Sequence of chain 51.D:
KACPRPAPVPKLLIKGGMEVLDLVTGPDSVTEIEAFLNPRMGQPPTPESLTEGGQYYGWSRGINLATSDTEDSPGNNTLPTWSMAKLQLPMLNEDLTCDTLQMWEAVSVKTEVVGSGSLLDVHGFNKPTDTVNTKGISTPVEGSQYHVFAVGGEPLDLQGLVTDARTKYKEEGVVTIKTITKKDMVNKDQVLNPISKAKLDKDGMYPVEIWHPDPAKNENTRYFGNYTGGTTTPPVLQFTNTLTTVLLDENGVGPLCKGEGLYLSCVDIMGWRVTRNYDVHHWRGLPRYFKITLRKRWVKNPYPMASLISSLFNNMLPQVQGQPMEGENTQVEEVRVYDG

Sequence of chain 51.E:
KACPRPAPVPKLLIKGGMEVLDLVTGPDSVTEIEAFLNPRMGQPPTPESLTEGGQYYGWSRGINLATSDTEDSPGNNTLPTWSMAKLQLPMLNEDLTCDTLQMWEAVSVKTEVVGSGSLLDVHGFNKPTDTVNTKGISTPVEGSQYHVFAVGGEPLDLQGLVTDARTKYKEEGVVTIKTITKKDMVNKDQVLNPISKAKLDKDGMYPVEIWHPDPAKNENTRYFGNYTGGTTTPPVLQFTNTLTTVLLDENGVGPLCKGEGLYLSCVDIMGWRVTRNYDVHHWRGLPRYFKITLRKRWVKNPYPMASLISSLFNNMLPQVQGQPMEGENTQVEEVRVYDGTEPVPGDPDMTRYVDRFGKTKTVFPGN

The protein below binds the small molecule below.
Small molecule (SMILES): CC(=O)N[C@@H]1[C@@H](O[C@@H]2O[C@H](CO)[C@H](O)[C@H](O[C@]3(C(=O)O)C[C@H](O)[C@@H](NC(C)=O)[C@H]([C@H](O)[C@H](O)CO)O3)[C@H]2O)[C@H](O)[C@@H](CO[C@]2(C(=O)O)C[C@H](O)[C@@H](NC(C)=O)[C@H]([C@H](O)[C@H](O)CO)O2)O[C@H]1O

Binding-site contacts:
Ligand atom O4 contacts residue THR291 of chain 51.D at 3.9 Å.
Ligand atom O8 contacts residue ARG77 of chain 51.D at 3.5 Å (salt-bridge).
Ligand atom C1 contacts residue TYR72 of chain 51.D at 3.8 Å (hydrophobic).
Ligand atom C4 contacts residue TYR72 of chain 51.D at 3.4 Å (hydrophobic).
Ligand atom C8 contacts residue ARG77 of chain 51.D at 4.2 Å.
Ligand atom C11 contacts residue TYR72 of chain 51.D at 4.2 Å (hydrophobic).
Ligand atom C6 contacts residue ASN80 of chain 51.D at 4.3 Å.
Ligand atom C5 contacts residue TYR72 of chain 51.D at 3.5 Å (hydrophobic).
Ligand atom C3 contacts residue VAL296 of chain 51.D at 3.6 Å (hydrophobic).
Ligand atom O4 contacts residue TYR72 of chain 51.D at 3.7 Å.
Ligand atom C3 contacts residue ARG77 of chain 51.D at 3.3 Å.
Ligand atom O4 contacts residue HIS298 of chain 51.D at 2.7 Å (h-bond).
Ligand atom O1A contacts residue LYS186 of chain 51.D at 4.3 Å.
Ligand atom O4 contacts residue GLY78 of chain 51.D at 3.4 Å (h-bond).
Ligand atom C2 contacts residue GLY78 of chain 51.D at 4.2 Å.
Ligand atom O4 contacts residue VAL296 of chain 51.D at 3.9 Å.
Ligand atom C6 contacts residue ASN93 of chain 51.D at 3.4 Å.
Ligand atom C10 contacts residue TYR72 of chain 51.D at 4.0 Å (hydrophobic).
Ligand atom C1 contacts residue ARG77 of chain 51.D at 3.1 Å.
Ligand atom O6 contacts residue ASN93 of chain 51.D at 3.6 Å (h-bond).
Ligand atom O3 contacts residue GLY78 of chain 51.D at 3.7 Å.
Ligand atom C4 contacts residue GLY78 of chain 51.D at 3.9 Å.
Ligand atom C4 contacts residue VAL296 of chain 51.D at 4.2 Å (hydrophobic).
Ligand atom C2 contacts residue ARG77 of chain 51.D at 4.0 Å.
Ligand atom C6 contacts residue THR94 of chain 51.D at 4.3 Å.
Ligand atom O1A contacts residue ARG77 of chain 51.D at 2.7 Å (salt-bridge).
Ligand atom O1B contacts residue TYR72 of chain 51.D at 4.0 Å.
Ligand atom O1B contacts residue ARG77 of chain 51.D at 2.4 Å (salt-bridge).
Ligand atom O4 contacts residue ARG77 of chain 51.D at 4.2 Å.
Ligand atom O4 contacts residue ASN80 of chain 51.D at 4.1 Å.
Ligand atom C3 contacts residue HIS298 of chain 51.D at 3.8 Å.
Ligand atom C6 contacts residue TYR72 of chain 51.D at 3.7 Å (hydrophobic).
Ligand atom N5 contacts residue TYR72 of chain 51.D at 2.9 Å (h-bond).
Ligand atom C4 contacts residue HIS298 of chain 51.D at 3.7 Å.
Ligand atom O8 contacts residue TYR72 of chain 51.D at 3.4 Å (h-bond).
Ligand atom C5 contacts residue ASN93 of chain 51.D at 4.1 Å.
Ligand atom C3 contacts residue GLY78 of chain 51.D at 3.8 Å.
Ligand atom O1A contacts residue GLY78 of chain 51.D at 3.8 Å.
Ligand atom O1A contacts residue TYR72 of chain 51.D at 3.4 Å.
Ligand atom C4 contacts residue ARG77 of chain 51.D at 4.0 Å.